Binding-site contacts:
Ligand atom C28 contacts residue TRP59 of chain 1.A at 3.7 Å (hydrophobic).
Ligand atom C26 contacts residue VAL76 of chain 1.A at 3.7 Å (hydrophobic).
Ligand atom C26 contacts residue VAL143 of chain 1.A at 3.8 Å (hydrophobic).
Ligand atom C13 contacts residue LEU125 of chain 1.A at 3.8 Å (hydrophobic).
Ligand atom C13 contacts residue PGO1 of chain 1.F at 3.8 Å.
Ligand atom C18 contacts residue LEU134 of chain 1.A at 3.8 Å (hydrophobic).
Ligand atom C15 contacts residue PGO1 of chain 1.F at 3.8 Å.
Ligand atom O1 contacts residue HIS118 of chain 1.A at 3.0 Å (h-bond).
Ligand atom O2 contacts residue TYR268 of chain 1.A at 2.7 Å (h-bond).
Ligand atom C12 contacts residue LEU264 of chain 1.A at 3.6 Å (hydrophobic).
Ligand atom C16 contacts residue THR83 of chain 1.A at 3.9 Å.
Ligand atom C15 contacts residue THR83 of chain 1.A at 3.8 Å.
Ligand atom C19 contacts residue ARG79 of chain 1.A at 3.8 Å.
Ligand atom C12 contacts residue HIS244 of chain 1.A at 3.7 Å.
Ligand atom C2 contacts residue LYS162 of chain 1.A at 3.7 Å.
Ligand atom C6 contacts residue CYS80 of chain 1.A at 3.6 Å (hydrophobic).
Ligand atom C2 contacts residue ILE159 of chain 1.A at 3.6 Å (hydrophobic).
Ligand atom C12 contacts residue TYR268 of chain 1.A at 3.1 Å (hydrophobic).
Ligand atom C19 contacts residue THR83 of chain 1.A at 3.4 Å.
Ligand atom C11 contacts residue THR84 of chain 1.A at 3.6 Å.
Ligand atom O1 contacts residue TYR268 of chain 1.A at 2.7 Å (h-bond).
Ligand atom O1 contacts residue HIS244 of chain 1.A at 2.9 Å (h-bond).
Ligand atom C18 contacts residue CYS80 of chain 1.A at 3.8 Å (hydrophobic).
Ligand atom C10 contacts residue PHE77 of chain 1.A at 3.7 Å (hydrophobic).
Ligand atom C14 contacts residue ILE121 of chain 1.A at 3.5 Å (hydrophobic).
Ligand atom C4 contacts residue LEU125 of chain 1.A at 3.9 Å (hydrophobic).
Ligand atom O contacts residue CYS80 of chain 1.A at 3.4 Å.
Ligand atom C3 contacts residue LEU125 of chain 1.A at 3.7 Å (hydrophobic).
Ligand atom O2 contacts residue LEU264 of chain 1.A at 3.5 Å.
Ligand atom C1 contacts residue ILE159 of chain 1.A at 3.7 Å (hydrophobic).
Ligand atom C15 contacts residue THR84 of chain 1.A at 3.8 Å.
Ligand atom O3 contacts residue THR83 of chain 1.A at 3.3 Å.
Ligand atom C25 contacts residue VAL76 of chain 1.A at 3.6 Å (hydrophobic).
Ligand atom C27 contacts residue LEU50 of chain 1.A at 3.8 Å (hydrophobic).
Ligand atom C21 contacts residue VAL136 of chain 1.A at 3.7 Å (hydrophobic).
Ligand atom O2 contacts residue MET248 of chain 1.A at 3.7 Å.
Ligand atom C22 contacts residue CYS80 of chain 1.A at 3.8 Å (hydrophobic).
Ligand atom C8 contacts residue CYS80 of chain 1.A at 3.6 Å (hydrophobic).
Ligand atom C23 contacts residue VAL136 of chain 1.A at 3.9 Å (hydrophobic).
Ligand atom C11 contacts residue LEU264 of chain 1.A at 3.6 Å (hydrophobic).

Sequence of chain 1.A:
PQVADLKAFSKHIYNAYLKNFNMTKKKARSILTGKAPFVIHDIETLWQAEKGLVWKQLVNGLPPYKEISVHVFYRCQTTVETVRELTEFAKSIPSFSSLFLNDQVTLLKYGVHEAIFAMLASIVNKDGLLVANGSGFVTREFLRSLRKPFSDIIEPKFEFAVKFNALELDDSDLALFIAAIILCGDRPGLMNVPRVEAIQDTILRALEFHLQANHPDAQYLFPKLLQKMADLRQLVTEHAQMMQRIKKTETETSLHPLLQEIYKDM

The protein below binds the small molecule below.
Small molecule (SMILES): O=C(O)CCCCCOc1ccccc1CN(C(=O)c1ccc(-c2ccccc2)cc1)C1CC1